Sequence of chain 60.D:
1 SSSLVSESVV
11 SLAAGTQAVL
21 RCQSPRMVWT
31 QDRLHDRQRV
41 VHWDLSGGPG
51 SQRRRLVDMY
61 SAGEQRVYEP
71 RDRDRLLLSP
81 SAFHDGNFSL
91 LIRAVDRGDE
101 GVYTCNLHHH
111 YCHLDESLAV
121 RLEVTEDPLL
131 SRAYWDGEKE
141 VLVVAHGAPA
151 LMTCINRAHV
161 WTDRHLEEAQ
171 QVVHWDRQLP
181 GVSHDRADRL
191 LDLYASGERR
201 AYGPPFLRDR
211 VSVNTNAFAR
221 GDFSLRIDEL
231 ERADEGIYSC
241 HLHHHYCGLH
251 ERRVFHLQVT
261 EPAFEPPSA

This protein binds this small molecule.
Small molecule (SMILES): CC(=O)N[C@@H]1[C@@H](O)[C@H](O)[C@@H](CO)O[C@H]1O

Binding-site contacts:
Ligand atom N2 contacts residue ILE155 of chain 60.D at 4.1 Å.
Ligand atom C5 contacts residue LEU151 of chain 60.D at 3.8 Å (hydrophobic).
Ligand atom C8 contacts residue ILE155 of chain 60.D at 3.7 Å (hydrophobic).
Ligand atom O7 contacts residue ASN87 of chain 60.D at 4.1 Å.
Ligand atom O5 contacts residue SER89 of chain 60.D at 2.8 Å (h-bond).
Ligand atom C1 contacts residue SER89 of chain 60.D at 3.3 Å.
Ligand atom O5 contacts residue ASN87 of chain 60.D at 2.3 Å (h-bond).
Ligand atom C5 contacts residue ASN87 of chain 60.D at 3.7 Å.
Ligand atom C6 contacts residue SER89 of chain 60.D at 3.6 Å.
Ligand atom C2 contacts residue ASN87 of chain 60.D at 2.4 Å.
Ligand atom C7 contacts residue ASN87 of chain 60.D at 3.8 Å.
Ligand atom O4 contacts residue LEU151 of chain 60.D at 3.3 Å.
Ligand atom C6 contacts residue LEU151 of chain 60.D at 3.7 Å (hydrophobic).
Ligand atom C5 contacts residue SER89 of chain 60.D at 3.3 Å.
Ligand atom C4 contacts residue ASN87 of chain 60.D at 4.2 Å.
Ligand atom O6 contacts residue LEU151 of chain 60.D at 3.4 Å.
Ligand atom C1 contacts residue ASN87 of chain 60.D at 1.4 Å.
Ligand atom O6 contacts residue LEU91 of chain 60.D at 4.0 Å.
Ligand atom C7 contacts residue ILE155 of chain 60.D at 4.3 Å (hydrophobic).
Ligand atom O6 contacts residue SER89 of chain 60.D at 2.8 Å (h-bond).
Ligand atom C3 contacts residue ASN87 of chain 60.D at 3.8 Å.
Ligand atom N2 contacts residue ASN87 of chain 60.D at 2.9 Å (h-bond).
Ligand atom C4 contacts residue LEU151 of chain 60.D at 4.0 Å (hydrophobic).
Ligand atom C6 contacts residue LEU91 of chain 60.D at 4.2 Å (hydrophobic).
Ligand atom C3 contacts residue LEU151 of chain 60.D at 4.2 Å (hydrophobic).